This small molecule binds to this protein.
Small molecule (SMILES): CC(=O)N[C@H]1[C@H](O[C@H]2[C@H](O)[C@@H](NC(C)=O)CO[C@@H]2CO[C@@H]2O[C@@H](C)[C@@H](O)[C@@H](O)[C@@H]2O)O[C@H](CO)[C@@H](O)[C@@H]1O

Sequence of chain 1.B:
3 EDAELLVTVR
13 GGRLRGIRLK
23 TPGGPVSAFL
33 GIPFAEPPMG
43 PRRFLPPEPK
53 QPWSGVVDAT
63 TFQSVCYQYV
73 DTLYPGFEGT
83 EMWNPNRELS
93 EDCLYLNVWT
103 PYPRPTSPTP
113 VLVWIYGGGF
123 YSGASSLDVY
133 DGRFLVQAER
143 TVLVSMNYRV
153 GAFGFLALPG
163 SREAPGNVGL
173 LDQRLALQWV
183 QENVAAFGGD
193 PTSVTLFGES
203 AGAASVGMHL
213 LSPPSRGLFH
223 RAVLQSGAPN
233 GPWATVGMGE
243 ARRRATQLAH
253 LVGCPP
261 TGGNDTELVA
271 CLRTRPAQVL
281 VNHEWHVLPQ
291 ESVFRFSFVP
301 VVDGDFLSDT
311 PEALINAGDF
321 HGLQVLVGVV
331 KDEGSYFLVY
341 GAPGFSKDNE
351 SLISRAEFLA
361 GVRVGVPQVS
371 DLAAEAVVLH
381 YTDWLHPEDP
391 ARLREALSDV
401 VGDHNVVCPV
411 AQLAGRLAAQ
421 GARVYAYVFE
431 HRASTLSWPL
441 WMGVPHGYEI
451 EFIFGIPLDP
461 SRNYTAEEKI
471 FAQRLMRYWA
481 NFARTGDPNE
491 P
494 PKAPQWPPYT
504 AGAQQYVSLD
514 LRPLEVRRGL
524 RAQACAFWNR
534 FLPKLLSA

Binding-site contacts:
Ligand atom C3 contacts residue ASN349 of chain 1.B at 3.8 Å.
Ligand atom N2 contacts residue GLY344 of chain 1.B at 4.4 Å.
Ligand atom O5 contacts residue SER346 of chain 1.B at 3.2 Å.
Ligand atom C5 contacts residue SER346 of chain 1.B at 4.0 Å.
Ligand atom O5 contacts residue SER346 of chain 1.B at 3.5 Å (h-bond).
Ligand atom C4 contacts residue ASN349 of chain 1.B at 4.3 Å.
Ligand atom O5 contacts residue ASN349 of chain 1.B at 2.5 Å (h-bond).
Ligand atom O7 contacts residue PRO343 of chain 1.B at 4.0 Å.
Ligand atom O7 contacts residue GLY344 of chain 1.B at 3.5 Å (h-bond).
Ligand atom C6 contacts residue PHE345 of chain 1.B at 3.9 Å (hydrophobic).
Ligand atom C7 contacts residue PRO343 of chain 1.B at 4.3 Å (hydrophobic).
Ligand atom C2 contacts residue GLY344 of chain 1.B at 4.3 Å.
Ligand atom C7 contacts residue GLY344 of chain 1.B at 3.6 Å.
Ligand atom C5 contacts residue SER346 of chain 1.B at 4.2 Å.
Ligand atom C1 contacts residue GLY344 of chain 1.B at 3.9 Å.
Ligand atom C6 contacts residue SER346 of chain 1.B at 4.1 Å.
Ligand atom C5 contacts residue ASN349 of chain 1.B at 3.8 Å.
Ligand atom C5 contacts residue ASN349 of chain 1.B at 4.1 Å.
Ligand atom O7 contacts residue ALA342 of chain 1.B at 4.0 Å.
Ligand atom C6 contacts residue ASP348 of chain 1.B at 3.8 Å.
Ligand atom O7 contacts residue PHE345 of chain 1.B at 4.1 Å.
Ligand atom C1 contacts residue SER346 of chain 1.B at 3.7 Å.
Ligand atom N2 contacts residue ASN349 of chain 1.B at 2.8 Å (h-bond).
Ligand atom C8 contacts residue ASN349 of chain 1.B at 3.7 Å.
Ligand atom C6 contacts residue ASN349 of chain 1.B at 4.0 Å.
Ligand atom C6 contacts residue SER346 of chain 1.B at 4.1 Å.
Ligand atom C1 contacts residue SER346 of chain 1.B at 4.2 Å.
Ligand atom C2 contacts residue ASN349 of chain 1.B at 2.4 Å.
Ligand atom C7 contacts residue ASN349 of chain 1.B at 3.4 Å.
Ligand atom O6 contacts residue SER346 of chain 1.B at 4.5 Å.
Ligand atom C5 contacts residue GLY344 of chain 1.B at 4.3 Å.
Ligand atom C3 contacts residue GLY344 of chain 1.B at 4.1 Å.
Ligand atom C8 contacts residue GLY344 of chain 1.B at 3.2 Å.
Ligand atom O7 contacts residue ASN349 of chain 1.B at 4.3 Å.
Ligand atom C1 contacts residue ASN349 of chain 1.B at 1.5 Å.
Ligand atom O5 contacts residue PHE345 of chain 1.B at 4.3 Å.
Ligand atom C8 contacts residue PRO343 of chain 1.B at 3.7 Å (hydrophobic).
Ligand atom C5 contacts residue PHE345 of chain 1.B at 3.9 Å (hydrophobic).